This small molecule binds to this protein.
Small molecule (SMILES): CC(=O)N[C@H]1[C@H](O[C@H]2[C@H](O)[C@@H](NC(C)=O)CO[C@@H]2CO)O[C@H](CO)[C@@H](O[C@H]2O[C@H](CO)[C@@H](O)[C@H](O)[C@@H]2O)[C@@H]1O

Sequence of chain 1.C:
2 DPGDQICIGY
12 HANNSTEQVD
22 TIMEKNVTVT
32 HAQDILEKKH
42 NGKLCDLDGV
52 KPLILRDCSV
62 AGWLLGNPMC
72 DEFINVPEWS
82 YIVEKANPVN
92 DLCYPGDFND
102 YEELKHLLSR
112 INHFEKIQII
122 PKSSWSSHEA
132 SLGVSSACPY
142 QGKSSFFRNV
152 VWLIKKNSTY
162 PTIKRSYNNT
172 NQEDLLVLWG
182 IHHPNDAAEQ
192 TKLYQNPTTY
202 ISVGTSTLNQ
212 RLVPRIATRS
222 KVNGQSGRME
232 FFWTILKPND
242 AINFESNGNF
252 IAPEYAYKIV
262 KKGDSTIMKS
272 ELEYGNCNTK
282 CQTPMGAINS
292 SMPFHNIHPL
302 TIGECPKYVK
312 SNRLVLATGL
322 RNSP

Binding-site contacts:
Ligand atom C7 contacts residue ASN158 of chain 1.C at 3.2 Å.
Ligand atom C2 contacts residue ASN158 of chain 1.C at 1.9 Å.
Ligand atom N2 contacts residue ASN158 of chain 1.C at 2.5 Å (h-bond).
Ligand atom O7 contacts residue ASN158 of chain 1.C at 3.5 Å (h-bond).
Ligand atom C1 contacts residue ASN158 of chain 1.C at 1.4 Å.
Ligand atom O3 contacts residue ASN158 of chain 1.C at 4.3 Å.
Ligand atom C5 contacts residue ASN158 of chain 1.C at 3.6 Å.
Ligand atom O5 contacts residue ASN158 of chain 1.C at 2.4 Å (h-bond).
Ligand atom C8 contacts residue ASN158 of chain 1.C at 4.4 Å.
Ligand atom C3 contacts residue ASN158 of chain 1.C at 3.4 Å.
Ligand atom C4 contacts residue ASN158 of chain 1.C at 3.9 Å.